The protein below binds the small molecule below.
Small molecule (SMILES): Cc1cc(CCCCCCCOc2ccc(C3=NCCO3)cc2)on1

Binding-site contacts:
Ligand atom C6B contacts residue ILE183 of chain 3.A at 3.6 Å (hydrophobic).
Ligand atom N3A contacts residue MET181 of chain 3.A at 3.3 Å.
Ligand atom C2C contacts residue THR97 of chain 3.A at 3.9 Å.
Ligand atom C2C contacts residue LEU216 of chain 3.A at 3.7 Å (hydrophobic).
Ligand atom C4 contacts residue TYR192 of chain 3.A at 3.5 Å (hydrophobic).
Ligand atom N2 contacts residue THR97 of chain 3.A at 3.7 Å.
Ligand atom C4A contacts residue ILE170 of chain 3.A at 3.9 Å (hydrophobic).
Ligand atom N3A contacts residue TYR146 of chain 3.A at 4.0 Å.
Ligand atom C6C contacts residue ILE186 of chain 3.A at 3.9 Å (hydrophobic).
Ligand atom C2A contacts residue TYR146 of chain 3.A at 3.7 Å (hydrophobic).
Ligand atom C3C contacts residue LEU216 of chain 3.A at 3.7 Å (hydrophobic).
Ligand atom C6B contacts residue TYR146 of chain 3.A at 3.8 Å (hydrophobic).
Ligand atom C1C contacts residue THR97 of chain 3.A at 3.9 Å.
Ligand atom O1 contacts residue THR97 of chain 3.A at 3.4 Å (h-bond).
Ligand atom C4A contacts residue LEU14 of chain 4.C at 4.0 Å (hydrophobic).
Ligand atom N3A contacts residue ALA24 of chain 3.C at 3.8 Å.
Ligand atom C31 contacts residue LEU216 of chain 3.A at 3.4 Å (hydrophobic).
Ligand atom O1 contacts residue W711 of chain 3.F at 3.7 Å.
Ligand atom C5A contacts residue ILE170 of chain 3.A at 3.8 Å (hydrophobic).
Ligand atom O1A contacts residue PHE121 of chain 3.A at 4.0 Å.
Ligand atom C2B contacts residue ILE219 of chain 3.A at 3.8 Å (hydrophobic).
Ligand atom C3 contacts residue W711 of chain 3.F at 3.3 Å.
Ligand atom C5A contacts residue ILE144 of chain 3.A at 3.7 Å (hydrophobic).
Ligand atom C3B contacts residue ILE219 of chain 3.A at 3.8 Å (hydrophobic).
Ligand atom C5B contacts residue ILE183 of chain 3.A at 3.7 Å (hydrophobic).
Ligand atom C31 contacts residue ASN214 of chain 3.A at 3.3 Å.
Ligand atom C5B contacts residue TYR146 of chain 3.A at 3.4 Å (hydrophobic).
Ligand atom N2 contacts residue W711 of chain 3.F at 2.9 Å.
Ligand atom C1B contacts residue ILE183 of chain 3.A at 4.0 Å (hydrophobic).
Ligand atom C4A contacts residue MET181 of chain 3.A at 3.6 Å (hydrophobic).
Ligand atom C4C contacts residue MET117 of chain 3.A at 3.9 Å (hydrophobic).
Ligand atom C4B contacts residue TYR146 of chain 3.A at 3.7 Å (hydrophobic).
Ligand atom C3C contacts residue TYR192 of chain 3.A at 4.0 Å (hydrophobic).
Ligand atom O1B contacts residue ILE95 of chain 3.A at 3.6 Å.
Ligand atom C5A contacts residue PRO168 of chain 3.A at 4.0 Å (hydrophobic).
Ligand atom C2A contacts residue MET181 of chain 3.A at 3.7 Å (hydrophobic).
Ligand atom C31 contacts residue W711 of chain 3.F at 3.0 Å.
Ligand atom C4B contacts residue ILE183 of chain 3.A at 4.0 Å (hydrophobic).
Ligand atom C4A contacts residue ALA24 of chain 3.C at 4.0 Å (hydrophobic).
Ligand atom C1C contacts residue PHE115 of chain 3.A at 3.9 Å (hydrophobic).

Sequence of chain 4.C:
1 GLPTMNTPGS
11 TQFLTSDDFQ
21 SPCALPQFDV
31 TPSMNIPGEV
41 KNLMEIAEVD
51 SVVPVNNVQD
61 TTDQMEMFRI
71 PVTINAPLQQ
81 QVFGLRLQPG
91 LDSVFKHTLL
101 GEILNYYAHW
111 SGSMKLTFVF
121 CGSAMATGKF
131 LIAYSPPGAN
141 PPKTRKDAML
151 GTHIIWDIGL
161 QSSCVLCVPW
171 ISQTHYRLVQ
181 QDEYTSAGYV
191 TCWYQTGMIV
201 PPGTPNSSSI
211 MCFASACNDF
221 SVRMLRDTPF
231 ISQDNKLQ

Sequence of chain 3.C:
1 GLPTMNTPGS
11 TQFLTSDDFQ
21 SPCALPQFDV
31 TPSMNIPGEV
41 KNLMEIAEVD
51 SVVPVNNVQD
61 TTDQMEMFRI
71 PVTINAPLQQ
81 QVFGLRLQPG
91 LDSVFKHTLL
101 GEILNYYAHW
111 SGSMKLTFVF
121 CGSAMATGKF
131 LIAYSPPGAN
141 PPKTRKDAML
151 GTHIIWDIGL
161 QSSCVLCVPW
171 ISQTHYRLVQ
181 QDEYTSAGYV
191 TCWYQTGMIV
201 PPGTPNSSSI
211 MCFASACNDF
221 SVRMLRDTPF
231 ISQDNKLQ

Sequence of chain 3.A:
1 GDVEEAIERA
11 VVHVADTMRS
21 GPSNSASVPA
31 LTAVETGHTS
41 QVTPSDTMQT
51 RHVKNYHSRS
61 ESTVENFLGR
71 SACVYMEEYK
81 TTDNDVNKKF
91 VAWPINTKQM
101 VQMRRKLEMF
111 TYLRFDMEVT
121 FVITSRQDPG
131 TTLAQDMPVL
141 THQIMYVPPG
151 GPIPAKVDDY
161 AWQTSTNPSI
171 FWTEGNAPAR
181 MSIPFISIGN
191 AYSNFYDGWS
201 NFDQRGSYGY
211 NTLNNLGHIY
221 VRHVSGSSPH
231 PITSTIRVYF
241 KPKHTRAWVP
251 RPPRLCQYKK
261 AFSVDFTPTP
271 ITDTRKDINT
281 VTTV